A small-molecule ligand and the protein it binds are described below.
Small molecule (SMILES): O/N=C/c1ccc(-c2ccc(O)cc2)c2ccccc12

Sequence of chain 1.A:
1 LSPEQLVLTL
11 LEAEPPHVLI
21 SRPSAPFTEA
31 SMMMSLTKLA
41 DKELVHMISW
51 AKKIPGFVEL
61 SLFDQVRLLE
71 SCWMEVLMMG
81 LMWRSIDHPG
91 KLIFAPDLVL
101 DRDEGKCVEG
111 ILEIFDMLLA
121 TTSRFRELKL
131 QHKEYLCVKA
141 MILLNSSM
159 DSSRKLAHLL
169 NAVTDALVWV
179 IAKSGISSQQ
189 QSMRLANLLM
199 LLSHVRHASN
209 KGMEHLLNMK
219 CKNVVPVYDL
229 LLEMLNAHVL

Binding-site contacts:
Ligand atom C2 contacts residue PHE115 of chain 1.A at 3.7 Å (hydrophobic).
Ligand atom O1 contacts residue GLU43 of chain 1.A at 2.7 Å (salt-bridge).
Ligand atom O1 contacts residue ARG84 of chain 1.A at 3.2 Å (salt-bridge).
Ligand atom C14 contacts residue GLU43 of chain 1.A at 3.3 Å.
Ligand atom C9 contacts residue ALA40 of chain 1.A at 4.1 Å (hydrophobic).
Ligand atom C1 contacts residue PHE115 of chain 1.A at 4.1 Å (hydrophobic).
Ligand atom O2 contacts residue LEU214 of chain 1.A at 3.2 Å.
Ligand atom C13 contacts residue PHE94 of chain 1.A at 3.8 Å (hydrophobic).
Ligand atom C1 contacts residue ILE114 of chain 1.A at 3.7 Å (hydrophobic).
Ligand atom C17 contacts residue MET33 of chain 1.A at 3.9 Å (hydrophobic).
Ligand atom C3 contacts residue MET78 of chain 1.A at 4.2 Å (hydrophobic).
Ligand atom C14 contacts residue PHE94 of chain 1.A at 4.0 Å (hydrophobic).
Ligand atom C13 contacts residue GLU43 of chain 1.A at 3.2 Å.
Ligand atom N1 contacts residue MET33 of chain 1.A at 3.0 Å.
Ligand atom C1 contacts residue ILE111 of chain 1.A at 3.8 Å (hydrophobic).
Ligand atom O1 contacts residue LEU77 of chain 1.A at 3.5 Å (h-bond).
Ligand atom N1 contacts residue LEU214 of chain 1.A at 4.1 Å.
Ligand atom C15 contacts residue MET78 of chain 1.A at 4.2 Å (hydrophobic).
Ligand atom C16 contacts residue PHE94 of chain 1.A at 4.0 Å (hydrophobic).
Ligand atom O2 contacts residue MET33 of chain 1.A at 3.4 Å.
Ligand atom C12 contacts residue ALA40 of chain 1.A at 4.0 Å (hydrophobic).
Ligand atom C12 contacts residue LEU36 of chain 1.A at 3.7 Å (hydrophobic).
Ligand atom C13 contacts residue LEU39 of chain 1.A at 3.9 Å (hydrophobic).
Ligand atom C11 contacts residue PHE94 of chain 1.A at 4.0 Å (hydrophobic).
Ligand atom O2 contacts residue HIS213 of chain 1.A at 2.7 Å (h-bond).
Ligand atom C9 contacts residue LEU36 of chain 1.A at 4.0 Å (hydrophobic).
Ligand atom C14 contacts residue LEU77 of chain 1.A at 4.0 Å (hydrophobic).
Ligand atom C16 contacts residue MET74 of chain 1.A at 4.0 Å (hydrophobic).
Ligand atom C2 contacts residue LEU118 of chain 1.A at 4.2 Å (hydrophobic).
Ligand atom C15 contacts residue PHE94 of chain 1.A at 4.1 Å (hydrophobic).
Ligand atom C12 contacts residue PHE94 of chain 1.A at 4.0 Å (hydrophobic).
Ligand atom C3 contacts residue PHE94 of chain 1.A at 3.8 Å (hydrophobic).
Ligand atom C8 contacts residue MET74 of chain 1.A at 4.2 Å (hydrophobic).
Ligand atom C17 contacts residue LEU214 of chain 1.A at 3.7 Å (hydrophobic).
Ligand atom N1 contacts residue HIS213 of chain 1.A at 3.3 Å (h-bond).
Ligand atom O2 contacts residue MET217 of chain 1.A at 3.4 Å.
Ligand atom C6 contacts residue ILE111 of chain 1.A at 3.8 Å (hydrophobic).
Ligand atom C15 contacts residue LEU77 of chain 1.A at 3.6 Å (hydrophobic).
Ligand atom C9 contacts residue MET74 of chain 1.A at 4.1 Å (hydrophobic).
Ligand atom C2 contacts residue ILE114 of chain 1.A at 3.8 Å (hydrophobic).